Binding-site contacts:
Ligand atom C3 contacts residue ASN259 of chain 9.H at 3.8 Å.
Ligand atom C8 contacts residue ASN259 of chain 9.H at 4.4 Å.
Ligand atom C4 contacts residue ASN259 of chain 9.H at 4.2 Å.
Ligand atom O5 contacts residue ASN259 of chain 9.H at 2.3 Å (h-bond).
Ligand atom C5 contacts residue ASN259 of chain 9.H at 3.6 Å.
Ligand atom C7 contacts residue ASN259 of chain 9.H at 3.1 Å.
Ligand atom C5 contacts residue THR116 of chain 9.G at 4.5 Å.
Ligand atom C6 contacts residue THR116 of chain 9.G at 3.8 Å.
Ligand atom O7 contacts residue LYS181 of chain 9.G at 4.2 Å.
Ligand atom C2 contacts residue ASN259 of chain 9.H at 2.4 Å.
Ligand atom C6 contacts residue LYS115 of chain 9.G at 4.1 Å.
Ligand atom C1 contacts residue ASN259 of chain 9.H at 1.4 Å.
Ligand atom O5 contacts residue THR116 of chain 9.G at 3.9 Å.
Ligand atom O7 contacts residue ASN259 of chain 9.H at 2.9 Å (h-bond).
Ligand atom O6 contacts residue LYS115 of chain 9.G at 4.2 Å.
Ligand atom O6 contacts residue THR116 of chain 9.G at 3.3 Å.
Ligand atom N2 contacts residue ASN259 of chain 9.H at 2.9 Å (h-bond).

Sequence of chain 9.H:
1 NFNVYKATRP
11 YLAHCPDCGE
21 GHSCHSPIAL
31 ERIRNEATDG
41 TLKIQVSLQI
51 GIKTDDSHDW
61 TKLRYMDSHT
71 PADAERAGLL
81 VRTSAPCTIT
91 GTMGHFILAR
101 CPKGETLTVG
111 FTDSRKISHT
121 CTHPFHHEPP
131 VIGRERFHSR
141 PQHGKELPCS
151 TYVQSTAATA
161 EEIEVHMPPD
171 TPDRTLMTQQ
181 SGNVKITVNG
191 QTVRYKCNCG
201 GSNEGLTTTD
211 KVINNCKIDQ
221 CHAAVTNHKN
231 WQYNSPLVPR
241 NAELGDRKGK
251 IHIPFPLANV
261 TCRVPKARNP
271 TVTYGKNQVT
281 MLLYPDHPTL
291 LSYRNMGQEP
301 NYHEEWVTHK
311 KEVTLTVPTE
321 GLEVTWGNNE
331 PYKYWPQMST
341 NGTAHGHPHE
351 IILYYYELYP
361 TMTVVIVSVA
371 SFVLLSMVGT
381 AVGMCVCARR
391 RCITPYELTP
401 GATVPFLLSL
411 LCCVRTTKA

The small molecule below binds the protein below.
Small molecule (SMILES): CC(=O)N[C@@H]1[C@@H](O)[C@H](O)[C@@H](CO)O[C@H]1O

Sequence of chain 9.G:
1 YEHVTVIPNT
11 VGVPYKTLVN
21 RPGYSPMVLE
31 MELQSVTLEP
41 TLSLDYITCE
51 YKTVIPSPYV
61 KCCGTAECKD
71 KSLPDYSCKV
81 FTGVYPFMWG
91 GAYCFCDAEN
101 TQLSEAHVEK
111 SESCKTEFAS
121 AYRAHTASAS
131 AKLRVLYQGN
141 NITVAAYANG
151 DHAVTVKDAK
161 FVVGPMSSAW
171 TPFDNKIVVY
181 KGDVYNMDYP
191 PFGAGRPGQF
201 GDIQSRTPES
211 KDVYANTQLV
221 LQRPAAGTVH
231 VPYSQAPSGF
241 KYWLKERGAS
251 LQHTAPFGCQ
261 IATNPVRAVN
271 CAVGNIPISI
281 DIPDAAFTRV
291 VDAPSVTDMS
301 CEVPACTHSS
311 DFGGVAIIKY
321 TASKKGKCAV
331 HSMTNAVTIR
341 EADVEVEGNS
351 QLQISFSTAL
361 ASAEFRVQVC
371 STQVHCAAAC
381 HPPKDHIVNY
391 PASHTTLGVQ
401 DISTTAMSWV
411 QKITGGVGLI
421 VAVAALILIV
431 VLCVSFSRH